This protein binds this small molecule.
Small molecule (SMILES): OC[C@H]1O[C@@H](O)[C@H](O)[C@@H](O)[C@@H]1O

Sequence of chain 1.E:
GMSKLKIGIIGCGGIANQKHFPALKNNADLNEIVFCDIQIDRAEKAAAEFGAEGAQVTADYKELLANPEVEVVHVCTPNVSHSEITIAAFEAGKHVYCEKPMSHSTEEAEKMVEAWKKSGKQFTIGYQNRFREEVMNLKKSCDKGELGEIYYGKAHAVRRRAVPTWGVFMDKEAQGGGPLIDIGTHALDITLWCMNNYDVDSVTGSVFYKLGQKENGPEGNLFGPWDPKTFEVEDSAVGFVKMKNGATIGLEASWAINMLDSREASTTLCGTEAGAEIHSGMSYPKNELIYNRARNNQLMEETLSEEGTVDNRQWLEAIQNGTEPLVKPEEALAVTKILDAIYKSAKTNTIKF

Binding-site contacts:
Ligand atom C5 contacts residue ARG160 of chain 1.E at 3.8 Å.
Ligand atom C1 contacts residue ARG160 of chain 1.E at 4.2 Å.
Ligand atom O3 contacts residue ASP183 of chain 1.E at 3.0 Å (salt-bridge).
Ligand atom C6 contacts residue ASP183 of chain 1.E at 4.2 Å.
Ligand atom C4 contacts residue ILE184 of chain 1.E at 3.9 Å (hydrophobic).
Ligand atom O1 contacts residue ARG160 of chain 1.E at 4.3 Å.
Ligand atom C6 contacts residue PRO165 of chain 1.E at 4.1 Å (hydrophobic).
Ligand atom O4 contacts residue NAD1 of chain 1.O at 4.2 Å.
Ligand atom O3 contacts residue ILE184 of chain 1.E at 3.5 Å.
Ligand atom C3 contacts residue LYS101 of chain 1.E at 4.4 Å.
Ligand atom C4 contacts residue ARG160 of chain 1.E at 4.0 Å.
Ligand atom C6 contacts residue PHE170 of chain 1.E at 4.3 Å (hydrophobic).
Ligand atom O6 contacts residue ILE184 of chain 1.E at 4.4 Å.
Ligand atom C2 contacts residue ARG160 of chain 1.E at 4.2 Å.
Ligand atom O6 contacts residue ASP183 of chain 1.E at 2.9 Å (salt-bridge).
Ligand atom C4 contacts residue ASP183 of chain 1.E at 3.7 Å.
Ligand atom C4 contacts residue PHE170 of chain 1.E at 4.4 Å (hydrophobic).
Ligand atom O1 contacts residue GLU265 of chain 1.E at 4.4 Å.
Ligand atom C5 contacts residue PHE170 of chain 1.E at 4.4 Å (hydrophobic).
Ligand atom C3 contacts residue ILE184 of chain 1.E at 4.0 Å (hydrophobic).
Ligand atom O2 contacts residue NAD1 of chain 1.O at 3.1 Å (h-bond).
Ligand atom O6 contacts residue ARG160 of chain 1.E at 3.0 Å (salt-bridge).
Ligand atom O3 contacts residue LYS101 of chain 1.E at 3.2 Å (salt-bridge).
Ligand atom C6 contacts residue TRP167 of chain 1.E at 4.4 Å (hydrophobic).
Ligand atom O4 contacts residue ASP183 of chain 1.E at 2.7 Å (salt-bridge).
Ligand atom C3 contacts residue HIS187 of chain 1.E at 4.0 Å.
Ligand atom O4 contacts residue PHE170 of chain 1.E at 3.2 Å.
Ligand atom C2 contacts residue HIS187 of chain 1.E at 4.0 Å.
Ligand atom C3 contacts residue NAD1 of chain 1.O at 3.8 Å.
Ligand atom O6 contacts residue PRO165 of chain 1.E at 3.8 Å.
Ligand atom O2 contacts residue HIS187 of chain 1.E at 3.1 Å (h-bond).
Ligand atom C2 contacts residue ILE184 of chain 1.E at 4.0 Å (hydrophobic).
Ligand atom C6 contacts residue ARG160 of chain 1.E at 3.6 Å.
Ligand atom O3 contacts residue HIS187 of chain 1.E at 3.1 Å (h-bond).
Ligand atom O3 contacts residue NAD1 of chain 1.O at 4.0 Å.
Ligand atom O5 contacts residue ARG160 of chain 1.E at 3.4 Å (salt-bridge).
Ligand atom C2 contacts residue NAD1 of chain 1.O at 4.0 Å.
Ligand atom O4 contacts residue LYS101 of chain 1.E at 4.2 Å.
Ligand atom C3 contacts residue ASP183 of chain 1.E at 4.2 Å.